Sequence of chain 2.A:
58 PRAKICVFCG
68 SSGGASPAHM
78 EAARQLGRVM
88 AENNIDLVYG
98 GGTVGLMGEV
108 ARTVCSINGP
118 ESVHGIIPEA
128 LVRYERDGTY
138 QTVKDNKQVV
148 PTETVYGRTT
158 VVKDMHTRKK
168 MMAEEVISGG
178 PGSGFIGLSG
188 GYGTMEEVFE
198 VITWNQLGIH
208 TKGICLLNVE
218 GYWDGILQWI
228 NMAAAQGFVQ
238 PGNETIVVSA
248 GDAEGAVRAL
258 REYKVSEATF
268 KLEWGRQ

Binding-site contacts:
Ligand atom O1X contacts residue GLY187 of chain 1.A at 4.2 Å.
Ligand atom O1 contacts residue ARG165 of chain 1.A at 3.8 Å.
Ligand atom C2 contacts residue ARG165 of chain 1.A at 4.0 Å.
Ligand atom C1 contacts residue GLU194 of chain 1.A at 3.7 Å.
Ligand atom O3X contacts residue GLY190 of chain 1.A at 2.7 Å (h-bond).
Ligand atom O1X contacts residue GLY67 of chain 1.A at 3.2 Å.
Ligand atom O2X contacts residue SER68 of chain 1.A at 4.3 Å.
Ligand atom O5 contacts residue THR191 of chain 1.A at 3.5 Å.
Ligand atom P' contacts residue GLY190 of chain 1.A at 3.8 Å.
Ligand atom C1 contacts residue ARG165 of chain 1.A at 3.6 Å.
Ligand atom O4 contacts residue THR191 of chain 1.A at 4.3 Å.
Ligand atom O1 contacts residue GLU194 of chain 1.A at 2.6 Å (salt-bridge).
Ligand atom O2 contacts residue MET162 of chain 1.A at 3.3 Å.
Ligand atom P' contacts residue GLY188 of chain 1.A at 3.7 Å.
Ligand atom O3 contacts residue LEU128 of chain 1.A at 4.4 Å.
Ligand atom O3X contacts residue GLY188 of chain 1.A at 2.9 Å (h-bond).
Ligand atom O2 contacts residue ARG165 of chain 1.A at 3.0 Å (salt-bridge).
Ligand atom O4 contacts residue MET104 of chain 1.A at 4.3 Å.
Ligand atom O5 contacts residue GLY67 of chain 1.A at 4.2 Å.
Ligand atom C5 contacts residue CYS66 of chain 1.A at 4.2 Å (hydrophobic).
Ligand atom O2X contacts residue GLY190 of chain 1.A at 3.8 Å.
Ligand atom O5 contacts residue SER68 of chain 1.A at 4.2 Å.
Ligand atom O3X contacts residue TYR189 of chain 1.A at 3.3 Å (h-bond).
Ligand atom O4 contacts residue GLU194 of chain 1.A at 4.1 Å.
Ligand atom O3 contacts residue ARG165 of chain 1.A at 4.1 Å.
Ligand atom O1X contacts residue PHE235 of chain 2.A at 4.3 Å.
Ligand atom O2X contacts residue GLN203 of chain 2.A at 3.9 Å.
Ligand atom C4 contacts residue MET104 of chain 1.A at 3.9 Å (hydrophobic).
Ligand atom O4 contacts residue CYS66 of chain 1.A at 4.1 Å.
Ligand atom O3X contacts residue GLY187 of chain 1.A at 4.0 Å.
Ligand atom C4 contacts residue CYS66 of chain 1.A at 4.3 Å (hydrophobic).
Ligand atom O3X contacts residue THR191 of chain 1.A at 2.9 Å (h-bond).
Ligand atom O5 contacts residue CYS66 of chain 1.A at 4.0 Å.
Ligand atom P' contacts residue THR191 of chain 1.A at 3.7 Å.
Ligand atom C5 contacts residue SER68 of chain 1.A at 3.4 Å.
Ligand atom O1X contacts residue SER68 of chain 1.A at 3.5 Å (h-bond).
Ligand atom O1X contacts residue THR191 of chain 1.A at 4.0 Å.
Ligand atom O5 contacts residue GLY190 of chain 1.A at 4.0 Å.
Ligand atom O1X contacts residue GLY188 of chain 1.A at 3.2 Å (h-bond).
Ligand atom P' contacts residue GLY67 of chain 1.A at 4.3 Å.

A small-molecule ligand and the protein it binds are described below.
Small molecule (SMILES): O=P(O)(O)OC[C@H]1O[C@@H](O)[C@H](O)[C@@H]1O

Sequence of chain 1.A:
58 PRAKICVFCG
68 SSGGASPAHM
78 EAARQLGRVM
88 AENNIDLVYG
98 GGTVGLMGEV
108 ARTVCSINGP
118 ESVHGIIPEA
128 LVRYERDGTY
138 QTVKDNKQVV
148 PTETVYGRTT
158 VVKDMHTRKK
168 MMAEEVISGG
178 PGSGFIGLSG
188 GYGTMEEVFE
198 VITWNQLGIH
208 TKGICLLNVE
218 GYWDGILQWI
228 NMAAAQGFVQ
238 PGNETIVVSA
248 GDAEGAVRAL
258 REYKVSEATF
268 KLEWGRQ